Binding-site contacts:
Ligand atom N1 contacts residue ASP54 of chain 1.A at 2.6 Å (salt-bridge).
Ligand atom N3 contacts residue CYS15 of chain 1.A at 3.3 Å.
Ligand atom C25 contacts residue MET55 of chain 1.A at 3.8 Å (hydrophobic).
Ligand atom C4 contacts residue ILE14 of chain 1.A at 3.6 Å (hydrophobic).
Ligand atom C6 contacts residue ASP54 of chain 1.A at 3.4 Å.
Ligand atom O17 contacts residue LEU46 of chain 1.A at 3.5 Å.
Ligand atom O17 contacts residue NAP1 of chain 1.D at 3.5 Å.
Ligand atom C2 contacts residue ASP54 of chain 1.A at 3.6 Å.
Ligand atom C9 contacts residue ASP54 of chain 1.A at 3.3 Å.
Ligand atom N8 contacts residue TYR170 of chain 1.A at 3.3 Å (h-bond).
Ligand atom N8 contacts residue ILE14 of chain 1.A at 2.8 Å (h-bond).
Ligand atom N3 contacts residue ILE14 of chain 1.A at 3.4 Å (h-bond).
Ligand atom C20 contacts residue SER111 of chain 1.A at 3.6 Å.
Ligand atom N24 contacts residue MET55 of chain 1.A at 3.4 Å.
Ligand atom N29 contacts residue PHE116 of chain 1.A at 2.9 Å.
Ligand atom C2 contacts residue CYS15 of chain 1.A at 3.6 Å (hydrophobic).
Ligand atom N8 contacts residue PHE58 of chain 1.A at 3.7 Å.
Ligand atom N7 contacts residue ALA16 of chain 1.A at 3.6 Å.
Ligand atom C18 contacts residue NAP1 of chain 1.D at 3.6 Å.
Ligand atom C12 contacts residue PHE58 of chain 1.A at 3.7 Å (hydrophobic).
Ligand atom N7 contacts residue THR185 of chain 1.A at 3.5 Å (h-bond).
Ligand atom C12 contacts residue ILE164 of chain 1.A at 3.6 Å (hydrophobic).
Ligand atom C15 contacts residue NAP1 of chain 1.D at 3.5 Å.
Ligand atom C13 contacts residue ILE164 of chain 1.A at 3.7 Å (hydrophobic).
Ligand atom N7 contacts residue CYS15 of chain 1.A at 3.1 Å (h-bond).
Ligand atom C19 contacts residue SER111 of chain 1.A at 3.3 Å.
Ligand atom N8 contacts residue ILE164 of chain 1.A at 2.6 Å (h-bond).
Ligand atom C4 contacts residue PHE58 of chain 1.A at 3.6 Å (hydrophobic).
Ligand atom C11 contacts residue NAP1 of chain 1.D at 3.6 Å.
Ligand atom N7 contacts residue ASP54 of chain 1.A at 2.8 Å (salt-bridge).
Ligand atom C16 contacts residue NAP1 of chain 1.D at 3.2 Å.
Ligand atom N26 contacts residue PRO113 of chain 1.A at 3.6 Å.
Ligand atom C4 contacts residue NAP1 of chain 1.D at 3.5 Å.
Ligand atom N8 contacts residue NAP1 of chain 1.D at 3.7 Å.
Ligand atom C18 contacts residue SER111 of chain 1.A at 3.0 Å.
Ligand atom C10 contacts residue ASP54 of chain 1.A at 3.4 Å.
Ligand atom N3 contacts residue PHE58 of chain 1.A at 3.5 Å.
Ligand atom C25 contacts residue PHE116 of chain 1.A at 3.7 Å (hydrophobic).
Ligand atom C27 contacts residue PRO113 of chain 1.A at 3.7 Å (hydrophobic).
Ligand atom C19 contacts residue NAP1 of chain 1.D at 3.7 Å.

Sequence of chain 1.A:
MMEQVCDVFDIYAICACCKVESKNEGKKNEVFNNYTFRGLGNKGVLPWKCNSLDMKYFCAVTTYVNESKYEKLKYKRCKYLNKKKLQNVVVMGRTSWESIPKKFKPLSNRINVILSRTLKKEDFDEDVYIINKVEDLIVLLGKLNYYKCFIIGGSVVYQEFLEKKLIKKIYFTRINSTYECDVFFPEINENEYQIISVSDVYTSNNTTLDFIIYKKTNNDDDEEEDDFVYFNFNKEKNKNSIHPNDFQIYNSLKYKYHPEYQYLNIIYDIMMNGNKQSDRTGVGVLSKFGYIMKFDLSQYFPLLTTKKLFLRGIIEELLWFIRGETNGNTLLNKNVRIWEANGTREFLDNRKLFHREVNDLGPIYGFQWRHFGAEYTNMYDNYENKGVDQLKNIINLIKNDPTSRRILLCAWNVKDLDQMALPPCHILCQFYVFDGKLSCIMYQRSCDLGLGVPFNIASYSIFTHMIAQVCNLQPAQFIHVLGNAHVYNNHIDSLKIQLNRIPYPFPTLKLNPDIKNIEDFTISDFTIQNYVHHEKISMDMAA

This protein binds this small molecule.
Small molecule (SMILES): CCc1nc(N)nc(N)c1OCCCOc1cccc(-c2c(N)nc(N)nc2CC)c1